A small-molecule ligand and the protein it binds are described below.
Small molecule (SMILES): C[C@]12C=CC(=O)C=C1CC[C@@H]1[C@@H]2C(=O)C[C@@]2(C)[C@H]1CC[C@]2(O)C(O)=CO

Binding-site contacts:
Ligand atom C14 contacts residue TYR68 of chain 1.A at 4.0 Å (hydrophobic).
Ligand atom C6 contacts residue FMN1 of chain 1.B at 3.8 Å.
Ligand atom C19 contacts residue FMN1 of chain 1.B at 3.6 Å.
Ligand atom C4 contacts residue TYR186 of chain 1.A at 3.3 Å (hydrophobic).
Ligand atom C8 contacts residue TYR351 of chain 1.A at 3.4 Å (hydrophobic).
Ligand atom C3 contacts residue FMN1 of chain 1.B at 3.6 Å.
Ligand atom O1 contacts residue TYR186 of chain 1.A at 3.1 Å.
Ligand atom C18 contacts residue TYR351 of chain 1.A at 3.7 Å (hydrophobic).
Ligand atom C2 contacts residue HIS184 of chain 1.A at 3.2 Å.
Ligand atom C17 contacts residue ARG130 of chain 1.A at 3.5 Å.
Ligand atom O4 contacts residue ARG142 of chain 1.A at 3.4 Å.
Ligand atom C12 contacts residue GLN241 of chain 1.A at 3.3 Å.
Ligand atom O1 contacts residue HIS181 of chain 1.A at 3.0 Å (h-bond).
Ligand atom C19 contacts residue LEU275 of chain 1.A at 4.0 Å (hydrophobic).
Ligand atom C15 contacts residue TYR68 of chain 1.A at 4.0 Å (hydrophobic).
Ligand atom C5 contacts residue TYR186 of chain 1.A at 3.7 Å (hydrophobic).
Ligand atom O3 contacts residue ARG130 of chain 1.A at 2.6 Å (salt-bridge).
Ligand atom C19 contacts residue TYR351 of chain 1.A at 3.4 Å (hydrophobic).
Ligand atom C21 contacts residue ARG130 of chain 1.A at 3.1 Å.
Ligand atom C2 contacts residue TYR186 of chain 1.A at 4.0 Å (hydrophobic).
Ligand atom O1 contacts residue HIS184 of chain 1.A at 2.9 Å (h-bond).
Ligand atom C20 contacts residue ARG130 of chain 1.A at 3.6 Å.
Ligand atom C7 contacts residue TYR68 of chain 1.A at 3.8 Å (hydrophobic).
Ligand atom C3 contacts residue TYR186 of chain 1.A at 3.5 Å (hydrophobic).
Ligand atom C1 contacts residue GLN241 of chain 1.A at 3.9 Å.
Ligand atom O5 contacts residue THR129 of chain 1.A at 4.1 Å.
Ligand atom C6 contacts residue THR26 of chain 1.A at 3.5 Å.
Ligand atom C16 contacts residue ARG130 of chain 1.A at 3.9 Å.
Ligand atom C4 contacts residue FMN1 of chain 1.B at 3.4 Å.
Ligand atom C11 contacts residue GLN241 of chain 1.A at 3.4 Å.
Ligand atom C2 contacts residue GLN241 of chain 1.A at 3.8 Å.
Ligand atom C9 contacts residue GLN241 of chain 1.A at 3.6 Å.
Ligand atom O2 contacts residue LEU275 of chain 1.A at 3.5 Å.
Ligand atom C6 contacts residue TYR351 of chain 1.A at 3.9 Å (hydrophobic).
Ligand atom O2 contacts residue GLN241 of chain 1.A at 4.0 Å.
Ligand atom C7 contacts residue TYR351 of chain 1.A at 3.8 Å (hydrophobic).
Ligand atom C3 contacts residue HIS184 of chain 1.A at 3.4 Å.
Ligand atom C5 contacts residue FMN1 of chain 1.B at 3.8 Å.
Ligand atom C21 contacts residue THR129 of chain 1.A at 4.0 Å.
Ligand atom O1 contacts residue FMN1 of chain 1.B at 3.1 Å.

Sequence of chain 1.A:
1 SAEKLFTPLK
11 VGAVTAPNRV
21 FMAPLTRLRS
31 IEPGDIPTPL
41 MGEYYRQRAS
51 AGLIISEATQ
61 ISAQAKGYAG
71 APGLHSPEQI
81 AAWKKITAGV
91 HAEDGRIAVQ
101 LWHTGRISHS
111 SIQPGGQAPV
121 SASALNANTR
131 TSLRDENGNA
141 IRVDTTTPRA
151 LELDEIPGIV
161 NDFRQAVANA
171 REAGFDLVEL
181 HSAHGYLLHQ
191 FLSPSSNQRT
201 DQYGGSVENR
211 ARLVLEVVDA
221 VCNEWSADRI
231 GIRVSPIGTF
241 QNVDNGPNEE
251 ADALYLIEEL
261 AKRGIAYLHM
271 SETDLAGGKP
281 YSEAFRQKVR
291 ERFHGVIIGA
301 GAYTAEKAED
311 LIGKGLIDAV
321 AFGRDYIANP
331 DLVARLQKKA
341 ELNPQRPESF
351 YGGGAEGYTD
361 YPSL